Sequence of chain 1.C:
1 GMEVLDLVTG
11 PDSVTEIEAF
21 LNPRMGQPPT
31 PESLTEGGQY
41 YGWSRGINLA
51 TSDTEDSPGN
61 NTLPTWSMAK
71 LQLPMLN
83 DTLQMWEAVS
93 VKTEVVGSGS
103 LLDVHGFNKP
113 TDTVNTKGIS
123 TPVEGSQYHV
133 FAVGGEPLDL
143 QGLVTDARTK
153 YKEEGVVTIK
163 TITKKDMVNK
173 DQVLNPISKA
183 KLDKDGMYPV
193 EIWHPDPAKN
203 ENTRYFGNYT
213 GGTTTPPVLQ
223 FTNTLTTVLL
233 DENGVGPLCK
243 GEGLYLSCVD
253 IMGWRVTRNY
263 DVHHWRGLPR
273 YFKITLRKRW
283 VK

This small molecule binds to this protein.
Small molecule (SMILES): CC(=O)N[C@H]1[C@H](O[C@@H]2[C@H](O)[C@@H](O)[C@H](O)O[C@@H]2CO)O[C@H](CO)[C@H](O)[C@@H]1O[C@@H]1O[C@H](CO)[C@H](O)[C@H](O[C@]2(C(=O)O)C[C@H](O)[C@@H](NC(C)=O)[C@H]([C@H](O)[C@@H](CO)O[C@]3(C(=O)O)C[C@H](O)[C@@H](NC(C)=O)[C@H]([C@H](O)[C@H](O)CO)O3)O2)[C@H]1O

Binding-site contacts:
Ligand atom O4 contacts residue THR259 of chain 1.B at 3.5 Å.
Ligand atom C5 contacts residue THR35 of chain 1.B at 3.7 Å.
Ligand atom C10 contacts residue THR35 of chain 1.B at 3.6 Å.
Ligand atom O8 contacts residue ARG45 of chain 1.B at 3.0 Å (salt-bridge).
Ligand atom O9 contacts residue ARG45 of chain 1.B at 3.1 Å (salt-bridge).
Ligand atom C6 contacts residue THR62 of chain 1.B at 3.5 Å.
Ligand atom C4 contacts residue GLY46 of chain 1.B at 3.4 Å.
Ligand atom C1 contacts residue TYR40 of chain 1.B at 3.4 Å (hydrophobic).
Ligand atom C5 contacts residue TYR40 of chain 1.B at 3.5 Å (hydrophobic).
Ligand atom O9 contacts residue GLU36 of chain 1.B at 3.8 Å.
Ligand atom C11 contacts residue GLU36 of chain 1.B at 3.4 Å.
Ligand atom C6 contacts residue GLY46 of chain 1.B at 3.5 Å.
Ligand atom C7 contacts residue THR35 of chain 1.B at 3.8 Å.
Ligand atom O1A contacts residue TYR40 of chain 1.B at 3.5 Å (h-bond).
Ligand atom C4 contacts residue HIS266 of chain 1.B at 3.4 Å.
Ligand atom C6 contacts residue TYR40 of chain 1.B at 3.4 Å (hydrophobic).
Ligand atom O4 contacts residue GLY46 of chain 1.B at 2.6 Å (h-bond).
Ligand atom O1A contacts residue ARG45 of chain 1.B at 2.6 Å (salt-bridge).
Ligand atom O1B contacts residue GLY46 of chain 1.B at 2.9 Å (h-bond).
Ligand atom N5 contacts residue THR35 of chain 1.B at 2.8 Å (h-bond).
Ligand atom C6 contacts residue ASN61 of chain 1.B at 3.4 Å.
Ligand atom O8 contacts residue GLY37 of chain 1.B at 3.7 Å.
Ligand atom O1B contacts residue GLN39 of chain 1.B at 3.8 Å.
Ligand atom O1B contacts residue ARG45 of chain 1.B at 3.1 Å (salt-bridge).
Ligand atom C1 contacts residue ARG45 of chain 1.B at 3.4 Å.
Ligand atom O10 contacts residue ASN261 of chain 1.B at 3.3 Å (h-bond).
Ligand atom C1 contacts residue GLY46 of chain 1.B at 3.9 Å.
Ligand atom O6 contacts residue THR62 of chain 1.B at 3.8 Å.
Ligand atom C3 contacts residue HIS266 of chain 1.B at 3.7 Å.
Ligand atom C11 contacts residue THR35 of chain 1.B at 3.6 Å.
Ligand atom N5 contacts residue TYR40 of chain 1.B at 2.9 Å (h-bond).
Ligand atom C9 contacts residue GLU36 of chain 1.B at 3.4 Å.
Ligand atom O6 contacts residue ASN61 of chain 1.B at 2.7 Å (h-bond).
Ligand atom C4 contacts residue TYR40 of chain 1.B at 3.7 Å (hydrophobic).
Ligand atom O4 contacts residue HIS266 of chain 1.B at 2.8 Å (h-bond).
Ligand atom C8 contacts residue ARG45 of chain 1.B at 3.6 Å.
Ligand atom C11 contacts residue ASP53 of chain 1.C at 3.5 Å.
Ligand atom O1B contacts residue HIS266 of chain 1.B at 3.3 Å.
Ligand atom C6 contacts residue THR35 of chain 1.B at 3.6 Å.
Ligand atom O1B contacts residue TYR40 of chain 1.B at 2.7 Å (h-bond).

Sequence of chain 1.B:
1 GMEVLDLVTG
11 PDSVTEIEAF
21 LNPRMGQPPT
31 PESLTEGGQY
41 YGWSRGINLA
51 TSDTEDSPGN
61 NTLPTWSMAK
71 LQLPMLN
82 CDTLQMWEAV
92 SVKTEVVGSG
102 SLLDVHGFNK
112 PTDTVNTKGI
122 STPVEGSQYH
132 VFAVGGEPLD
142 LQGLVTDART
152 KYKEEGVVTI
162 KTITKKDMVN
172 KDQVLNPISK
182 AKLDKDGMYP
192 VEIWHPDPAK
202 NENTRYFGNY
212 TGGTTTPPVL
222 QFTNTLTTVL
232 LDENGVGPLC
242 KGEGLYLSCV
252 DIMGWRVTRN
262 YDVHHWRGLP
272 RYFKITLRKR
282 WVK